Sequence of chain 23.B:
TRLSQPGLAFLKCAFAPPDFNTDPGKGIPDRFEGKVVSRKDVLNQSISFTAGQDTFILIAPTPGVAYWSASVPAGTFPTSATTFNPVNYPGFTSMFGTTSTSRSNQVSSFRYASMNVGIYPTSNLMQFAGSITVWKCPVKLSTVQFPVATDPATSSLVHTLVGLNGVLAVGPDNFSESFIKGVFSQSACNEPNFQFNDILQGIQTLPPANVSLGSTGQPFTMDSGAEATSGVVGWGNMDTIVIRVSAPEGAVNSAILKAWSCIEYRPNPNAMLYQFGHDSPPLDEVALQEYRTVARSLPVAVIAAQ

The protein below binds the small molecule below.
Small molecule (SMILES): CC(C)[C@H](NC(=O)[C@H](CCCN=C(N)N)NC(=O)[C@@H](N)CCC(=O)O)C(=O)N[C@H](C=O)CCCCN

Binding-site contacts:
Ligand atom CG2 contacts residue PHE76 of chain 23.B at 3.8 Å (hydrophobic).